Sequence of chain 1.F:
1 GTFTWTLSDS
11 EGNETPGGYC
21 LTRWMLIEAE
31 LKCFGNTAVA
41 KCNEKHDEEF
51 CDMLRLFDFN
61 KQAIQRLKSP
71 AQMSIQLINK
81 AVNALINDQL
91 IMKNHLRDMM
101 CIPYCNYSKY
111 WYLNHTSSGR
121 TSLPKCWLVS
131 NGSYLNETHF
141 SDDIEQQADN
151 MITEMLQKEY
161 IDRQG

Binding-site contacts:
Ligand atom C7 contacts residue ASN136 of chain 1.F at 3.6 Å.
Ligand atom C2 contacts residue ASN136 of chain 1.F at 2.5 Å.
Ligand atom C4 contacts residue ASN136 of chain 1.F at 4.4 Å.
Ligand atom C8 contacts residue ASN136 of chain 1.F at 3.2 Å.
Ligand atom C5 contacts residue ASN136 of chain 1.F at 3.8 Å.
Ligand atom C3 contacts residue ASN136 of chain 1.F at 3.9 Å.
Ligand atom C1 contacts residue ASN136 of chain 1.F at 1.5 Å.
Ligand atom O5 contacts residue ASN136 of chain 1.F at 2.5 Å (h-bond).
Ligand atom N2 contacts residue ASN136 of chain 1.F at 2.9 Å (h-bond).

This protein binds this small molecule.
Small molecule (SMILES): CC(=O)N[C@@H]1[C@@H](O)[C@H](O)[C@@H](CO)O[C@H]1O